This small molecule binds to this protein.
Small molecule (SMILES): CC(=O)N[C@@H]1[C@@H](O)[C@H](O)[C@@H](CO)O[C@H]1O

Binding-site contacts:
Ligand atom O5 contacts residue ALA62 of chain 1.A at 3.3 Å (h-bond).
Ligand atom C1 contacts residue ALA62 of chain 1.A at 4.3 Å (hydrophobic).
Ligand atom C5 contacts residue ASN61 of chain 1.A at 3.7 Å.
Ligand atom C3 contacts residue ASN61 of chain 1.A at 3.8 Å.
Ligand atom O5 contacts residue ASN61 of chain 1.A at 2.4 Å (h-bond).
Ligand atom O7 contacts residue ASN61 of chain 1.A at 3.0 Å (h-bond).
Ligand atom C7 contacts residue ASN61 of chain 1.A at 3.2 Å.
Ligand atom C4 contacts residue ASN61 of chain 1.A at 4.2 Å.
Ligand atom C1 contacts residue ASN61 of chain 1.A at 1.4 Å.
Ligand atom C5 contacts residue ALA62 of chain 1.A at 4.1 Å (hydrophobic).
Ligand atom N2 contacts residue ASN61 of chain 1.A at 3.0 Å (h-bond).
Ligand atom C8 contacts residue ASN61 of chain 1.A at 4.4 Å.
Ligand atom C2 contacts residue ASN61 of chain 1.A at 2.5 Å.
Ligand atom C6 contacts residue ALA62 of chain 1.A at 3.7 Å (hydrophobic).

Sequence of chain 1.A:
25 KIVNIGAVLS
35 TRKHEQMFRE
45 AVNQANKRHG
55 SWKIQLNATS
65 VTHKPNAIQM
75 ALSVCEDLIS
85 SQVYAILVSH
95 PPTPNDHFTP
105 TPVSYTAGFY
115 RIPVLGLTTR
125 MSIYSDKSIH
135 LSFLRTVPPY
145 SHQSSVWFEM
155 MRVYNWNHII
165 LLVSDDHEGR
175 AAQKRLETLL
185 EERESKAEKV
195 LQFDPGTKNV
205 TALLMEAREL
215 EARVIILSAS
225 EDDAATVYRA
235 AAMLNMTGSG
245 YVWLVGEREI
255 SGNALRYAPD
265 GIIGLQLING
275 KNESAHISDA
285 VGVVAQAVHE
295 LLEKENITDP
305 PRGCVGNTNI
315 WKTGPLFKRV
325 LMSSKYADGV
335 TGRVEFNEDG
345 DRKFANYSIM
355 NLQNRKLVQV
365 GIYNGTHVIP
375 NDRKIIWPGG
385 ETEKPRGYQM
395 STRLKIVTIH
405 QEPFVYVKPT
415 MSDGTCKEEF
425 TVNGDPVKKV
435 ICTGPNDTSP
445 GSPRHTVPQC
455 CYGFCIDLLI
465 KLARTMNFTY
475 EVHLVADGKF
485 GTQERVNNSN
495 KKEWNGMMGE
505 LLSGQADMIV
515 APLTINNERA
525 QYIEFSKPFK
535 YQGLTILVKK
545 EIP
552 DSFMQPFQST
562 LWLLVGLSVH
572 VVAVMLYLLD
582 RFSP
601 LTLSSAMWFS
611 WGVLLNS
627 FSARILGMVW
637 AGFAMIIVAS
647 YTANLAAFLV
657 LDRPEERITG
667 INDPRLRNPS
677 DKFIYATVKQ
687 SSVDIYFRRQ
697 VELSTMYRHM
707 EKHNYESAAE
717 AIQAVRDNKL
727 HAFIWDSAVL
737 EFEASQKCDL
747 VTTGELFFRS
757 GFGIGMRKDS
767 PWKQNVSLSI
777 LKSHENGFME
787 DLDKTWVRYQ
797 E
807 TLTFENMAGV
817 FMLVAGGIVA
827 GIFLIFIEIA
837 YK